The small molecule below binds the protein below.
Small molecule (SMILES): Cc1cc(CCCCCCCOc2ccc(C3=N[C@@H](C)CO3)cc2Cl)on1

Binding-site contacts:
Ligand atom O1 contacts residue PHE186 of chain 10.A at 3.8 Å.
Ligand atom C6C contacts residue VAL191 of chain 10.A at 3.3 Å (hydrophobic).
Ligand atom C5 contacts residue PHE186 of chain 10.A at 3.7 Å (hydrophobic).
Ligand atom N2 contacts residue PRO174 of chain 10.A at 3.7 Å.
Ligand atom C4A contacts residue ASN198 of chain 10.A at 3.9 Å.
Ligand atom C2C contacts residue VAL188 of chain 10.A at 2.8 Å (hydrophobic).
Ligand atom C4C contacts residue TYR152 of chain 10.A at 3.9 Å (hydrophobic).
Ligand atom C3 contacts residue PRO174 of chain 10.A at 3.7 Å (hydrophobic).
Ligand atom O1 contacts residue ALA24 of chain 10.C at 3.4 Å.
Ligand atom C31 contacts residue SER175 of chain 10.A at 3.5 Å.
Ligand atom O1 contacts residue VAL188 of chain 10.A at 3.8 Å.
Ligand atom O1A contacts residue VAL122 of chain 10.A at 4.0 Å.
Ligand atom CM1 contacts residue CYS199 of chain 10.A at 3.8 Å (hydrophobic).
Ligand atom CL1 contacts residue ASN105 of chain 10.A at 3.3 Å.
Ligand atom N3A contacts residue ASN219 of chain 10.A at 3.4 Å (h-bond).
Ligand atom CL1 contacts residue ILE104 of chain 10.A at 3.6 Å.
Ligand atom C3C contacts residue VAL188 of chain 10.A at 3.3 Å (hydrophobic).
Ligand atom C5 contacts residue TYR152 of chain 10.A at 3.6 Å (hydrophobic).
Ligand atom C4 contacts residue TYR152 of chain 10.A at 3.7 Å (hydrophobic).
Ligand atom C3B contacts residue TYR197 of chain 10.A at 3.3 Å (hydrophobic).
Ligand atom C5C contacts residue TYR128 of chain 10.A at 3.7 Å (hydrophobic).
Ligand atom N2 contacts residue PHE186 of chain 10.A at 4.0 Å.
Ligand atom C31 contacts residue ALA150 of chain 10.A at 3.5 Å (hydrophobic).
Ligand atom C7C contacts residue TYR128 of chain 10.A at 3.5 Å (hydrophobic).
Ligand atom N2 contacts residue ALA24 of chain 10.C at 3.1 Å.
Ligand atom C31 contacts residue PRO174 of chain 10.A at 3.3 Å (hydrophobic).
Ligand atom C2B contacts residue TYR197 of chain 10.A at 3.3 Å (hydrophobic).
Ligand atom C3 contacts residue PHE186 of chain 10.A at 3.9 Å (hydrophobic).
Ligand atom C1C contacts residue TYR152 of chain 10.A at 3.9 Å (hydrophobic).
Ligand atom CL1 contacts residue MET221 of chain 10.A at 3.8 Å.
Ligand atom C4B contacts residue LEU106 of chain 10.A at 3.7 Å (hydrophobic).
Ligand atom C5C contacts residue ILE104 of chain 10.A at 4.0 Å (hydrophobic).
Ligand atom O1B contacts residue MET221 of chain 10.A at 3.8 Å.
Ligand atom C3C contacts residue TYR128 of chain 10.A at 3.6 Å (hydrophobic).
Ligand atom C4 contacts residue PHE186 of chain 10.A at 3.7 Å (hydrophobic).
Ligand atom C5A contacts residue VAL122 of chain 10.A at 3.9 Å (hydrophobic).
Ligand atom C5A contacts residue CYS199 of chain 10.A at 3.9 Å (hydrophobic).
Ligand atom C31 contacts residue VAL176 of chain 10.A at 3.3 Å (hydrophobic).
Ligand atom C3B contacts residue LEU106 of chain 10.A at 3.8 Å (hydrophobic).
Ligand atom O1 contacts residue TYR152 of chain 10.A at 3.9 Å.

Sequence of chain 10.C:
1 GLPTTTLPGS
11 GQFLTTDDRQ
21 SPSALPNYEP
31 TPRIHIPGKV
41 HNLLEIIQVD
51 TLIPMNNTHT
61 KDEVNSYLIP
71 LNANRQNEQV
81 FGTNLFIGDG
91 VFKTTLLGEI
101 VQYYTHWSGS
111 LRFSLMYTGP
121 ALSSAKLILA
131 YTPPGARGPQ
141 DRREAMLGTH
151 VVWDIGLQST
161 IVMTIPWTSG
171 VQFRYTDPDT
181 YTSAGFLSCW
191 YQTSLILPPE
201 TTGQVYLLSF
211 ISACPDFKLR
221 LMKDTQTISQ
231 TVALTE

Sequence of chain 10.A:
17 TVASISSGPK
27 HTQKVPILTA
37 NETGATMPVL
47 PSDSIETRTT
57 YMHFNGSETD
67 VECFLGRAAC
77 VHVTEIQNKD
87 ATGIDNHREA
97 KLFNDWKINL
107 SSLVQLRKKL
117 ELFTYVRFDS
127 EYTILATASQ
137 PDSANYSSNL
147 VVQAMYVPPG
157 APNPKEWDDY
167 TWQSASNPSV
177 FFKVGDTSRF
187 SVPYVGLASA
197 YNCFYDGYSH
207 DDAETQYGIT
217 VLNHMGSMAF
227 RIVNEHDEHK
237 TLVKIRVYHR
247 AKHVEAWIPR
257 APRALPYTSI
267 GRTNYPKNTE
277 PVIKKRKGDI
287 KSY

Sequence of chain 6.C:
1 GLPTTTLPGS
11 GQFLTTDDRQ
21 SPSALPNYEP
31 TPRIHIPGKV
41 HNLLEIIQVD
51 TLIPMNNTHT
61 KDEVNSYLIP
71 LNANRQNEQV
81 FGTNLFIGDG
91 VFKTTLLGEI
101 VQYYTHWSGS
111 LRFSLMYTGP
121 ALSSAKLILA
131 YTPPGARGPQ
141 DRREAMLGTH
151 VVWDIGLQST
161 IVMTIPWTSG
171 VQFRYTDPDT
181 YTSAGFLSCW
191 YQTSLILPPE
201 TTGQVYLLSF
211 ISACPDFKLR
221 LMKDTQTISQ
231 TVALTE